This protein binds this small molecule.
Small molecule (SMILES): CC[C@H](C)[C@@H](C=O)NC(=O)[C@H](CO)NC(=O)[C@H](CCCCN)NC(=O)[C@@H](N)C(C)C

Binding-site contacts:
Ligand atom CD1 contacts residue THR349 of chain 43.A at 4.3 Å.
Ligand atom CG2 contacts residue PHE71 of chain 43.A at 4.0 Å (hydrophobic).

Sequence of chain 43.A:
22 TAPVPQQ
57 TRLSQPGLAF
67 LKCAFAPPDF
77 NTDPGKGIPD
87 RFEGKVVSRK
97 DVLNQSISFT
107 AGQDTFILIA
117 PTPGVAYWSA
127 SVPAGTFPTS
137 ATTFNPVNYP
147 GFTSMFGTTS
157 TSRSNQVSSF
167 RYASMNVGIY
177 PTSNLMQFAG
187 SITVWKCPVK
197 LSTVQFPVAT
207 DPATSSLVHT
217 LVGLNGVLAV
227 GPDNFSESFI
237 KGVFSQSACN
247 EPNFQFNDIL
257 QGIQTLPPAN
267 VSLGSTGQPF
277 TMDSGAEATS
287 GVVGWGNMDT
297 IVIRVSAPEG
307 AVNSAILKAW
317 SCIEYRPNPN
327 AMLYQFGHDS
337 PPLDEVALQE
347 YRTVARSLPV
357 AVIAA